Sequence of chain 1.D:
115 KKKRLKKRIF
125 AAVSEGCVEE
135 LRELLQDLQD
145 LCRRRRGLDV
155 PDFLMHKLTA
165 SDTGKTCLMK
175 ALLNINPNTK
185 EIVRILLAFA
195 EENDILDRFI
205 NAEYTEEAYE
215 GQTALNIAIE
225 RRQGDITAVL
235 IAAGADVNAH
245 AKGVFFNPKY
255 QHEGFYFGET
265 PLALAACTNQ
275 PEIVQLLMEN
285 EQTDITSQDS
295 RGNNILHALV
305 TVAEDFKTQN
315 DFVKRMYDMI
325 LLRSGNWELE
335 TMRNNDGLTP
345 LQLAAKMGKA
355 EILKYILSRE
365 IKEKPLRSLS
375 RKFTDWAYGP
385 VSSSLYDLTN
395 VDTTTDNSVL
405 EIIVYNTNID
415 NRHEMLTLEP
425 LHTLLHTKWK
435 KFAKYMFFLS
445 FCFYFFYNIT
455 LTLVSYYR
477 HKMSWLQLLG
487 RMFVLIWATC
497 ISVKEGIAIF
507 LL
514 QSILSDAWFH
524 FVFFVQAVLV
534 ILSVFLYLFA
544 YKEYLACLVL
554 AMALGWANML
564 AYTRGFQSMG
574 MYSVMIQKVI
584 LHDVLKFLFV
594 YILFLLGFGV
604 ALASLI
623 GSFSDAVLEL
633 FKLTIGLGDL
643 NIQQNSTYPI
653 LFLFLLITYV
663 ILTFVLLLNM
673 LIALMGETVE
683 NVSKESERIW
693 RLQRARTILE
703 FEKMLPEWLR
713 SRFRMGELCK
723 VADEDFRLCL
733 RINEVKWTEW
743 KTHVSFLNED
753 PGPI

The protein below binds the small molecule below.
Small molecule (SMILES): COc1ccc2ccc(=O)oc2c1CC=C(C)C

Binding-site contacts:
Ligand atom O01 contacts residue ILE497 of chain 1.D at 3.3 Å.
Ligand atom O02 contacts residue MET706 of chain 1.D at 4.2 Å.
Ligand atom C18 contacts residue LEU443 of chain 1.D at 4.1 Å (hydrophobic).
Ligand atom C18 contacts residue MET706 of chain 1.D at 4.3 Å (hydrophobic).
Ligand atom C11 contacts residue MET706 of chain 1.D at 4.3 Å (hydrophobic).
Ligand atom C11 contacts residue SER444 of chain 1.D at 3.7 Å.
Ligand atom C14 contacts residue TYR565 of chain 1.D at 4.3 Å (hydrophobic).
Ligand atom O03 contacts residue LYS500 of chain 1.D at 3.7 Å.
Ligand atom O03 contacts residue GLU501 of chain 1.D at 2.9 Å (salt-bridge).
Ligand atom C14 contacts residue GLU501 of chain 1.D at 4.0 Å.
Ligand atom C15 contacts residue GLU501 of chain 1.D at 3.7 Å.
Ligand atom O03 contacts residue ILE497 of chain 1.D at 3.9 Å.
Ligand atom C16 contacts residue CYS496 of chain 1.D at 3.8 Å (hydrophobic).
Ligand atom C12 contacts residue SER444 of chain 1.D at 4.1 Å.
Ligand atom C16 contacts residue TRP493 of chain 1.D at 4.0 Å (hydrophobic).
Ligand atom C06 contacts residue ILE497 of chain 1.D at 4.0 Å (hydrophobic).
Ligand atom C15 contacts residue ILE497 of chain 1.D at 3.7 Å (hydrophobic).
Ligand atom C10 contacts residue SER444 of chain 1.D at 3.1 Å.
Ligand atom C08 contacts residue MET706 of chain 1.D at 3.8 Å (hydrophobic).
Ligand atom O01 contacts residue LYS500 of chain 1.D at 4.0 Å.
Ligand atom C09 contacts residue TRP493 of chain 1.D at 4.2 Å (hydrophobic).
Ligand atom C07 contacts residue TYR565 of chain 1.D at 4.3 Å (hydrophobic).
Ligand atom C14 contacts residue ILE497 of chain 1.D at 4.4 Å (hydrophobic).
Ligand atom C13 contacts residue CYS496 of chain 1.D at 4.3 Å (hydrophobic).
Ligand atom C04 contacts residue MET706 of chain 1.D at 3.6 Å (hydrophobic).
Ligand atom C18 contacts residue MET440 of chain 1.D at 4.3 Å (hydrophobic).
Ligand atom C12 contacts residue TYR565 of chain 1.D at 3.4 Å (hydrophobic).
Ligand atom C10 contacts residue TYR565 of chain 1.D at 4.2 Å (hydrophobic).
Ligand atom C15 contacts residue LYS500 of chain 1.D at 4.2 Å.
Ligand atom C05 contacts residue MET706 of chain 1.D at 3.7 Å (hydrophobic).
Ligand atom C06 contacts residue MET706 of chain 1.D at 4.1 Å (hydrophobic).
Ligand atom C07 contacts residue SER444 of chain 1.D at 4.0 Å.